This protein binds this small molecule.
Small molecule (SMILES): CC(=O)N[C@@H]1[C@@H](O)[C@H](O)[C@@H](CO)O[C@H]1O

Sequence of chain 1.B:
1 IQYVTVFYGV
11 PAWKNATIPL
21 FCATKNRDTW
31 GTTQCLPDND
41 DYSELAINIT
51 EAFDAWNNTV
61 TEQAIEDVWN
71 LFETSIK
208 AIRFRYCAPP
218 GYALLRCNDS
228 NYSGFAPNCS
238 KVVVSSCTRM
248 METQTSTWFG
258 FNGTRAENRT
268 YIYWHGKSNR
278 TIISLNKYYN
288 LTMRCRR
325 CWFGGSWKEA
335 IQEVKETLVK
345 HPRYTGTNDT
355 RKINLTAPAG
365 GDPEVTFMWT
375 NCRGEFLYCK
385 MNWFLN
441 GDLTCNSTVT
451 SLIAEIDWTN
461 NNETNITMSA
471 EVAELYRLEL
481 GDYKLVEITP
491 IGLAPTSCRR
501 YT

Binding-site contacts:
Ligand atom C3 contacts residue ASN48 of chain 1.B at 3.8 Å.
Ligand atom O5 contacts residue ASN48 of chain 1.B at 2.4 Å (h-bond).
Ligand atom C4 contacts residue ASN48 of chain 1.B at 4.2 Å.
Ligand atom C7 contacts residue ASN48 of chain 1.B at 3.8 Å.
Ligand atom C5 contacts residue ASN48 of chain 1.B at 3.7 Å.
Ligand atom C8 contacts residue ASN48 of chain 1.B at 4.3 Å.
Ligand atom C2 contacts residue ASN48 of chain 1.B at 2.5 Å.
Ligand atom N2 contacts residue ASN48 of chain 1.B at 2.9 Å (h-bond).
Ligand atom C1 contacts residue ASN48 of chain 1.B at 1.4 Å.